Sequence of chain 1.A:
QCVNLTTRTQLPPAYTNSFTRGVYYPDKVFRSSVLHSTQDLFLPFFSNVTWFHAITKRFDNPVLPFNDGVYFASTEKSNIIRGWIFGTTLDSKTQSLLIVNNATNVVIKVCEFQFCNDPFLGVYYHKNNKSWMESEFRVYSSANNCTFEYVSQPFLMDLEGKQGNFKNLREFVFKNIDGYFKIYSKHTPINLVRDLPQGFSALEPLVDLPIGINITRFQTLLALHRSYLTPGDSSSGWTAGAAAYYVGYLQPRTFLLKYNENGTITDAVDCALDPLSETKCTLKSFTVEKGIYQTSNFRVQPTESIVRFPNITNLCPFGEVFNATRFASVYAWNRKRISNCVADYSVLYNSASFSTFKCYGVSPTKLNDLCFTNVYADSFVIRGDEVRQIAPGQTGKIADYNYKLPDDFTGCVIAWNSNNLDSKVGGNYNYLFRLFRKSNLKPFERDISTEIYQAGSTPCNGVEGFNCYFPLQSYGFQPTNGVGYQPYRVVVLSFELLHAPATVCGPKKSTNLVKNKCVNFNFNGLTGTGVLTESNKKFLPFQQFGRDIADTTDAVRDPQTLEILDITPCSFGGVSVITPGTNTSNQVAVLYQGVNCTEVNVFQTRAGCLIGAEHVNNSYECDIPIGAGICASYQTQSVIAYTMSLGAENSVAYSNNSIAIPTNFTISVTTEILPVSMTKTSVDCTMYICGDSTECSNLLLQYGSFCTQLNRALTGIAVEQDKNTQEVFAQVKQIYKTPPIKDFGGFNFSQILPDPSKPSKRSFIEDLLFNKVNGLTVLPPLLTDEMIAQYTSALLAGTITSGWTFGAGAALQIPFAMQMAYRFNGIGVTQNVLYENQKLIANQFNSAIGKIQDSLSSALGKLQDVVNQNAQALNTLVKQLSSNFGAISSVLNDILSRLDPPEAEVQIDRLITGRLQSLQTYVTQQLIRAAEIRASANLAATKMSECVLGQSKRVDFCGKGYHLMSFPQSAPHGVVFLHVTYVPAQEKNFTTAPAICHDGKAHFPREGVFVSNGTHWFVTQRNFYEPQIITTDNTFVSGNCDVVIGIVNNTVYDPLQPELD

Binding-site contacts:
Ligand atom C8 contacts residue ASN645 of chain 1.A at 4.5 Å.
Ligand atom C5 contacts residue ASN645 of chain 1.A at 3.7 Å.
Ligand atom C2 contacts residue ASN645 of chain 1.A at 2.5 Å.
Ligand atom O5 contacts residue THR647 of chain 1.A at 4.0 Å.
Ligand atom O6 contacts residue THR647 of chain 1.A at 4.1 Å.
Ligand atom C4 contacts residue ASN645 of chain 1.A at 4.2 Å.
Ligand atom C6 contacts residue THR647 of chain 1.A at 4.2 Å.
Ligand atom C7 contacts residue ASN645 of chain 1.A at 3.4 Å.
Ligand atom O7 contacts residue ASN645 of chain 1.A at 3.5 Å (h-bond).
Ligand atom N2 contacts residue ASN645 of chain 1.A at 2.9 Å (h-bond).
Ligand atom C1 contacts residue ASN645 of chain 1.A at 1.4 Å.
Ligand atom C3 contacts residue ASN645 of chain 1.A at 3.8 Å.
Ligand atom O5 contacts residue ASN645 of chain 1.A at 2.4 Å (h-bond).

The protein below binds the small molecule below.
Small molecule (SMILES): CC(=O)N[C@@H]1[C@@H](O)[C@H](O)[C@@H](CO)O[C@H]1O